This protein binds this small molecule.
Small molecule (SMILES): NCC1(CC(=O)O)CCCCC1

Binding-site contacts:
Ligand atom C2R contacts residue ASP454 of chain 1.A at 3.3 Å.
Ligand atom C4R contacts residue TRP207 of chain 1.A at 4.4 Å (hydrophobic).
Ligand atom C2 contacts residue ASP493 of chain 1.A at 3.9 Å.
Ligand atom OB contacts residue ALA455 of chain 1.A at 4.0 Å.
Ligand atom N1 contacts residue ASP493 of chain 1.A at 2.6 Å (salt-bridge).
Ligand atom N1 contacts residue ASP454 of chain 1.A at 3.6 Å (salt-bridge).
Ligand atom C4R contacts residue TYR219 of chain 1.A at 3.6 Å (hydrophobic).
Ligand atom C3 contacts residue TYR238 of chain 1.A at 3.9 Å (hydrophobic).
Ligand atom C6R contacts residue TRP225 of chain 1.A at 4.5 Å (hydrophobic).
Ligand atom C2R contacts residue TRP207 of chain 1.A at 4.3 Å (hydrophobic).
Ligand atom C2 contacts residue TRP245 of chain 1.A at 4.1 Å (hydrophobic).
Ligand atom C2 contacts residue TYR452 of chain 1.A at 4.4 Å (hydrophobic).
Ligand atom C4R contacts residue VAL209 of chain 1.A at 4.4 Å (hydrophobic).
Ligand atom C contacts residue ARG243 of chain 1.A at 3.4 Å.
Ligand atom OA contacts residue TRP245 of chain 1.A at 3.3 Å (h-bond).
Ligand atom C2 contacts residue ASP454 of chain 1.A at 4.2 Å.
Ligand atom C6R contacts residue TYR238 of chain 1.A at 3.2 Å (hydrophobic).
Ligand atom C5R contacts residue TYR238 of chain 1.A at 4.3 Å (hydrophobic).
Ligand atom OB contacts residue ARG243 of chain 1.A at 2.6 Å (salt-bridge).
Ligand atom OB contacts residue TYR452 of chain 1.A at 3.5 Å.
Ligand atom C5R contacts residue TYR219 of chain 1.A at 4.2 Å (hydrophobic).
Ligand atom C1R contacts residue ASP454 of chain 1.A at 3.8 Å.
Ligand atom C contacts residue ALA455 of chain 1.A at 4.0 Å (hydrophobic).
Ligand atom C contacts residue ASP454 of chain 1.A at 4.3 Å.
Ligand atom OA contacts residue TYR238 of chain 1.A at 2.3 Å (h-bond).
Ligand atom OB contacts residue ASP454 of chain 1.A at 4.1 Å.
Ligand atom OA contacts residue ARG243 of chain 1.A at 3.0 Å (salt-bridge).
Ligand atom C contacts residue TRP245 of chain 1.A at 4.0 Å (hydrophobic).
Ligand atom C3 contacts residue ALA455 of chain 1.A at 3.6 Å (hydrophobic).
Ligand atom C3R contacts residue TRP207 of chain 1.A at 3.5 Å (hydrophobic).
Ligand atom C2R contacts residue LEU456 of chain 1.A at 4.3 Å (hydrophobic).
Ligand atom OB contacts residue TYR238 of chain 1.A at 4.5 Å.
Ligand atom C5R contacts residue VAL209 of chain 1.A at 3.7 Å (hydrophobic).
Ligand atom C contacts residue TYR238 of chain 1.A at 3.4 Å (hydrophobic).
Ligand atom OB contacts residue TRP245 of chain 1.A at 4.3 Å.
Ligand atom C3 contacts residue ASP454 of chain 1.A at 3.3 Å.
Ligand atom N1 contacts residue TYR452 of chain 1.A at 3.5 Å (h-bond).
Ligand atom C1R contacts residue TYR238 of chain 1.A at 4.1 Å (hydrophobic).

Sequence of chain 1.A:
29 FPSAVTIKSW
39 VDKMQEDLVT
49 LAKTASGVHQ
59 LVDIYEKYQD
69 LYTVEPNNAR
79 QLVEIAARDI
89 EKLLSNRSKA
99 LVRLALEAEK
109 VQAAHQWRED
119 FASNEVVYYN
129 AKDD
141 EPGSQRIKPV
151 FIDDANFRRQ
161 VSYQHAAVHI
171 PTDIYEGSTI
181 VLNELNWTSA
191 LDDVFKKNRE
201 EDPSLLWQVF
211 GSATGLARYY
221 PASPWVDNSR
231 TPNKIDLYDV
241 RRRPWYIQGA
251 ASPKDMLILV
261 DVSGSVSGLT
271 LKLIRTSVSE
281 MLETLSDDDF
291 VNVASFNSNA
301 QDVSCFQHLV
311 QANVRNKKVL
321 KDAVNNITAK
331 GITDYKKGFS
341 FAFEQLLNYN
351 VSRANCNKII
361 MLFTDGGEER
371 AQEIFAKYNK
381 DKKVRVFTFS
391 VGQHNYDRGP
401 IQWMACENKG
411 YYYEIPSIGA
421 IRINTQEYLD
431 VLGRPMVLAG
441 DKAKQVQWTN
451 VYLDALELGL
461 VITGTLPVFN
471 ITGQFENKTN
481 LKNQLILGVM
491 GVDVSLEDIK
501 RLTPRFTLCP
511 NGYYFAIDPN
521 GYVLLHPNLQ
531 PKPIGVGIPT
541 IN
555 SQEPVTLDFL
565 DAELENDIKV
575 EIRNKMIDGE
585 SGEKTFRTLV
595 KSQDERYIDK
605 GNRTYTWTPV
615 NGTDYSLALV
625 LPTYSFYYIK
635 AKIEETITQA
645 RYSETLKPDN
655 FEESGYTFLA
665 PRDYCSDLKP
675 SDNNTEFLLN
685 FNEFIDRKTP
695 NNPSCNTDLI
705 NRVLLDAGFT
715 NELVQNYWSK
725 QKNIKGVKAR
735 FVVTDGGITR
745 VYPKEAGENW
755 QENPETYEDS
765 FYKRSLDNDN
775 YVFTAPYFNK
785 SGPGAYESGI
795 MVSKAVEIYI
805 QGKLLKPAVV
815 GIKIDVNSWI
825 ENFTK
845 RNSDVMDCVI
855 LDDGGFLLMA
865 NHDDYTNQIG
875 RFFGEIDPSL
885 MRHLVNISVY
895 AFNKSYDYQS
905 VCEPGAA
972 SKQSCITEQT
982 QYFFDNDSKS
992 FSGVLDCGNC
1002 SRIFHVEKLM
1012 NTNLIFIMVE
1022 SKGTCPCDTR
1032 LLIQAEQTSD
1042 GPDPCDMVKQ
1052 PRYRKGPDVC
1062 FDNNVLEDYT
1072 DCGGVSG